A small-molecule ligand and the protein it binds are described below.
Small molecule (SMILES): CC(=O)N[C@H]1[C@H](O[C@H]2[C@H](O)[C@@H](NC(C)=O)CO[C@@H]2CO)O[C@H](CO)[C@@H](O[C@@H]2O[C@H](CO)[C@@H](O)[C@H](O)[C@@H]2O)[C@@H]1O

Binding-site contacts:
Ligand atom O6 contacts residue GLY101 of chain 1.A at 3.6 Å.
Ligand atom C1 contacts residue LYS102 of chain 1.A at 4.3 Å.
Ligand atom C7 contacts residue THR166 of chain 1.A at 3.9 Å.
Ligand atom O7 contacts residue THR167 of chain 1.A at 3.0 Å (h-bond).
Ligand atom O6 contacts residue GLY100 of chain 1.A at 3.9 Å.
Ligand atom C7 contacts residue ASN165 of chain 1.A at 3.8 Å.
Ligand atom O7 contacts residue ASN165 of chain 1.A at 4.3 Å.
Ligand atom C8 contacts residue THR167 of chain 1.A at 4.0 Å.
Ligand atom C8 contacts residue ASN165 of chain 1.A at 3.8 Å.
Ligand atom O7 contacts residue THR166 of chain 1.A at 3.9 Å.
Ligand atom C5 contacts residue ASN165 of chain 1.A at 3.8 Å.
Ligand atom N2 contacts residue ASN165 of chain 1.A at 3.0 Å (h-bond).
Ligand atom C6 contacts residue LYS102 of chain 1.A at 4.4 Å.
Ligand atom C8 contacts residue THR166 of chain 1.A at 3.7 Å.
Ligand atom C3 contacts residue ASN165 of chain 1.A at 3.9 Å.
Ligand atom C4 contacts residue ASN165 of chain 1.A at 4.4 Å.
Ligand atom C5 contacts residue LYS102 of chain 1.A at 4.3 Å.
Ligand atom O6 contacts residue LYS102 of chain 1.A at 3.2 Å.
Ligand atom C2 contacts residue ASN165 of chain 1.A at 2.5 Å.
Ligand atom C7 contacts residue THR167 of chain 1.A at 4.0 Å.
Ligand atom O5 contacts residue ASN165 of chain 1.A at 2.4 Å (h-bond).
Ligand atom C1 contacts residue ASN165 of chain 1.A at 1.5 Å.
Ligand atom O5 contacts residue LYS102 of chain 1.A at 4.3 Å.

Sequence of chain 1.A:
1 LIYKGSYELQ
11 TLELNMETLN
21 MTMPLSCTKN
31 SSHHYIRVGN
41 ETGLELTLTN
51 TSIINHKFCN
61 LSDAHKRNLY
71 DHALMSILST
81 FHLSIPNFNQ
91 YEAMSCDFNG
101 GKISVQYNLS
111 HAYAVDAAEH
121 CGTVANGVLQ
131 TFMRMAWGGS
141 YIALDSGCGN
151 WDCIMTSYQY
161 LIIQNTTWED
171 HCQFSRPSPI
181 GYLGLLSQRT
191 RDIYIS